A protein and the small-molecule ligand that binds it are described below.
Small molecule (SMILES): CC(=O)N[C@H]1[C@H](O[C@H]2[C@H](O)[C@@H](NC(C)=O)CO[C@@H]2CO)O[C@H](CO)[C@@H](O)[C@@H]1O

Sequence of chain 1.C:
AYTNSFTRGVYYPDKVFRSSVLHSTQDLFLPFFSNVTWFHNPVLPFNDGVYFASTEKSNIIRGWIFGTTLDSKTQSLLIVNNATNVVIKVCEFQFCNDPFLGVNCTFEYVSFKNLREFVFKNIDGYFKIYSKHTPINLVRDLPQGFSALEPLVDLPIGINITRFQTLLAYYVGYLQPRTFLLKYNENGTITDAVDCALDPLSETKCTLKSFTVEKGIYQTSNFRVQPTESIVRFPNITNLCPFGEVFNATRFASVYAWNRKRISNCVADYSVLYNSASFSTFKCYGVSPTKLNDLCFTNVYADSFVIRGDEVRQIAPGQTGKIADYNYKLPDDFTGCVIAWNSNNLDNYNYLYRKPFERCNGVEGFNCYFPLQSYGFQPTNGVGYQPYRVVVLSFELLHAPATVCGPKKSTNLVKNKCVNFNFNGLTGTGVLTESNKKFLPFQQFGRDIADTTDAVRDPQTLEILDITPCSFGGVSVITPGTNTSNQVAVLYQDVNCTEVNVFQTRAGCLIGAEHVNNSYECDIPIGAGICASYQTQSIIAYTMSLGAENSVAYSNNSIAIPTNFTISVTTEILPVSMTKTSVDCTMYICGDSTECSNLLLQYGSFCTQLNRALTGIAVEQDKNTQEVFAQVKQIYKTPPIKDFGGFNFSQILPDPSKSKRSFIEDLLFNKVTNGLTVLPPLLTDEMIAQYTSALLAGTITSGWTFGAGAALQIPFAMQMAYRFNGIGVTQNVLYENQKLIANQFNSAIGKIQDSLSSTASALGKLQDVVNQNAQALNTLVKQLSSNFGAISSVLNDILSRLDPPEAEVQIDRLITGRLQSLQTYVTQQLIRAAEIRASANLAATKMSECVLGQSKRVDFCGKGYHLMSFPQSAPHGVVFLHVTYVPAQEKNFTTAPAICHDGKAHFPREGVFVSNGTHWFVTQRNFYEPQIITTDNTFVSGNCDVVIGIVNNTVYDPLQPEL

Binding-site contacts:
Ligand atom C4 contacts residue ASN820 of chain 1.C at 4.3 Å.
Ligand atom C7 contacts residue ASN820 of chain 1.C at 3.2 Å.
Ligand atom C5 contacts residue ASN820 of chain 1.C at 3.7 Å.
Ligand atom O5 contacts residue SER822 of chain 1.C at 4.4 Å.
Ligand atom C2 contacts residue SER822 of chain 1.C at 4.1 Å.
Ligand atom C2 contacts residue ASN820 of chain 1.C at 2.5 Å.
Ligand atom N2 contacts residue ASN820 of chain 1.C at 2.9 Å (h-bond).
Ligand atom O7 contacts residue ASN820 of chain 1.C at 3.1 Å (h-bond).
Ligand atom N2 contacts residue SER822 of chain 1.C at 3.9 Å.
Ligand atom O5 contacts residue ASN820 of chain 1.C at 2.4 Å (h-bond).
Ligand atom C5 contacts residue GLN823 of chain 1.C at 4.4 Å.
Ligand atom C8 contacts residue LYS814 of chain 1.C at 4.3 Å.
Ligand atom C1 contacts residue ASN820 of chain 1.C at 1.5 Å.
Ligand atom C3 contacts residue SER822 of chain 1.C at 4.3 Å.
Ligand atom C1 contacts residue SER822 of chain 1.C at 3.5 Å.
Ligand atom C3 contacts residue ASN820 of chain 1.C at 3.9 Å.
Ligand atom C8 contacts residue ASN820 of chain 1.C at 4.1 Å.